Binding-site contacts:
Ligand atom C10 contacts residue GLU321 of chain 1.C at 3.7 Å.
Ligand atom C4A contacts residue PHE313 of chain 1.C at 3.9 Å (hydrophobic).
Ligand atom C06 contacts residue PHE313 of chain 1.C at 3.7 Å (hydrophobic).
Ligand atom C16 contacts residue HEM1 of chain 1.W at 3.5 Å.
Ligand atom N02 contacts residue HEM1 of chain 1.W at 3.3 Å.
Ligand atom C20 contacts residue TYR435 of chain 1.C at 3.7 Å (hydrophobic).
Ligand atom C4A contacts residue GLY315 of chain 1.C at 3.8 Å.
Ligand atom C15 contacts residue HEM1 of chain 1.W at 3.2 Å.
Ligand atom C4A contacts residue SER314 of chain 1.C at 4.0 Å.
Ligand atom N02 contacts residue MET318 of chain 1.C at 3.9 Å.
Ligand atom N01 contacts residue HEM1 of chain 1.W at 3.5 Å.
Ligand atom C04 contacts residue HEM1 of chain 1.W at 3.6 Å.
Ligand atom C4A contacts residue HEM1 of chain 1.W at 3.3 Å.
Ligand atom C03 contacts residue HEM1 of chain 1.W at 3.1 Å.
Ligand atom C02 contacts residue GLU321 of chain 1.C at 3.3 Å.
Ligand atom C13 contacts residue TYR435 of chain 1.C at 3.7 Å (hydrophobic).
Ligand atom C06 contacts residue HEM1 of chain 1.W at 3.9 Å.
Ligand atom C02 contacts residue TRP316 of chain 1.C at 4.0 Å (hydrophobic).
Ligand atom N18 contacts residue H4B1 of chain 1.X at 3.6 Å.
Ligand atom N02 contacts residue TYR317 of chain 1.C at 3.8 Å.
Ligand atom N02 contacts residue GLU321 of chain 1.C at 2.5 Å (salt-bridge).
Ligand atom C14 contacts residue HEM1 of chain 1.W at 3.7 Å.
Ligand atom C22 contacts residue PHE65 of chain 1.C at 3.7 Å (hydrophobic).
Ligand atom C03 contacts residue PRO294 of chain 1.C at 3.9 Å (hydrophobic).
Ligand atom C10 contacts residue HEM1 of chain 1.W at 3.8 Å.
Ligand atom C02 contacts residue HEM1 of chain 1.W at 3.4 Å.
Ligand atom C11 contacts residue HEM1 of chain 1.W at 3.8 Å.
Ligand atom N02 contacts residue TRP316 of chain 1.C at 3.0 Å (h-bond).
Ligand atom C12 contacts residue HEM1 of chain 1.W at 3.8 Å.
Ligand atom C08 contacts residue HEM1 of chain 1.W at 4.0 Å.
Ligand atom C07 contacts residue VAL296 of chain 1.C at 3.2 Å (hydrophobic).
Ligand atom N18 contacts residue HEM1 of chain 1.W at 2.2 Å (h-bond).
Ligand atom C17 contacts residue HEM1 of chain 1.W at 3.2 Å.
Ligand atom C09 contacts residue GLU321 of chain 1.C at 3.7 Å.
Ligand atom C06 contacts residue VAL296 of chain 1.C at 3.6 Å (hydrophobic).
Ligand atom C21 contacts residue VAL64 of chain 1.C at 3.9 Å (hydrophobic).
Ligand atom C09 contacts residue HEM1 of chain 1.W at 3.5 Å.
Ligand atom N01 contacts residue GLU321 of chain 1.C at 2.9 Å (salt-bridge).
Ligand atom C08 contacts residue VAL296 of chain 1.C at 3.9 Å (hydrophobic).
Ligand atom C07 contacts residue HEM1 of chain 1.W at 4.0 Å.

Sequence of chain 1.C:
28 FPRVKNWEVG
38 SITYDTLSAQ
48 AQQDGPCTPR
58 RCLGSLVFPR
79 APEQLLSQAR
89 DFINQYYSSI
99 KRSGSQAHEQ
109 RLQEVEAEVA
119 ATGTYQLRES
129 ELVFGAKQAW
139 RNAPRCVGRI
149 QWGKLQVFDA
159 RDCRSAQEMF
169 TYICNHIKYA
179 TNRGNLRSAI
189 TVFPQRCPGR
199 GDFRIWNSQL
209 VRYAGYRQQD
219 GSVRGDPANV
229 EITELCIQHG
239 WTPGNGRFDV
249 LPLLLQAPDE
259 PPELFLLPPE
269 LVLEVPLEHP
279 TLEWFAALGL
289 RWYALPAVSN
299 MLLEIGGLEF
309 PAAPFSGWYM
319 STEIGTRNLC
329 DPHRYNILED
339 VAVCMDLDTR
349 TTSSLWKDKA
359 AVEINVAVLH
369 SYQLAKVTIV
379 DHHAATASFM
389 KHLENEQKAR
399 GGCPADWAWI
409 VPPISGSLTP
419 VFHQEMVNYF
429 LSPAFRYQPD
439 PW

Sequence of chain 1.D:
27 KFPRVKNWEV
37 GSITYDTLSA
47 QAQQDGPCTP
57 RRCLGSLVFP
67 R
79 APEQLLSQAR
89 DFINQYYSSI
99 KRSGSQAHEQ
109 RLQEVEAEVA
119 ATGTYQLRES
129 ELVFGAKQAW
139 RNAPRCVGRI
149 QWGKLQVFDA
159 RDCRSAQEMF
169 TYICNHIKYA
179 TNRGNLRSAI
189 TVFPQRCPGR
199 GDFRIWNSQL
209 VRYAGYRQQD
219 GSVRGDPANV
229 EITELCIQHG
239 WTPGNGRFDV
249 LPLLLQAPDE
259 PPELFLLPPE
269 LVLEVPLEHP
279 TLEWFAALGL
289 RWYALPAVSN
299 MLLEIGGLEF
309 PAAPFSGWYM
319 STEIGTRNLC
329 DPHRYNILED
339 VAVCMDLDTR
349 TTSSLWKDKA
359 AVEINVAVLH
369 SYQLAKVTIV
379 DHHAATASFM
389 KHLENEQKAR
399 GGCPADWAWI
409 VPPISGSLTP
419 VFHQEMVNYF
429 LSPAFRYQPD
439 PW

This protein binds this small molecule.
Small molecule (SMILES): Cc1cc(N)nc2cc(-c3ccc(OCC4CCC4)c(CN)c3)ccc12